Sequence of chain 1.D:
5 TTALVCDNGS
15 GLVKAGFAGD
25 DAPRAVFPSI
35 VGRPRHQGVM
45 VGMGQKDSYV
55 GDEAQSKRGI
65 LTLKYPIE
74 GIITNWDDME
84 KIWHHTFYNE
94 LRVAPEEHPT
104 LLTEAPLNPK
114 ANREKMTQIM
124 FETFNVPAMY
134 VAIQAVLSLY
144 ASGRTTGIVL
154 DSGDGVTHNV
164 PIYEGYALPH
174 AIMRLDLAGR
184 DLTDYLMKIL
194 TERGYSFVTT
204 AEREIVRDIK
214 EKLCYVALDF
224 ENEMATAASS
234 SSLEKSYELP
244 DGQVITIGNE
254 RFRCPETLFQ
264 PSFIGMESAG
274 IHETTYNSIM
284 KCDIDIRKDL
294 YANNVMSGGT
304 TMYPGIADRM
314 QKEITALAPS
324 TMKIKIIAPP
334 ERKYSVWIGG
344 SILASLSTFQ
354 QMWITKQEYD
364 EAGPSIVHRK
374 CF

Sequence of chain 1.C:
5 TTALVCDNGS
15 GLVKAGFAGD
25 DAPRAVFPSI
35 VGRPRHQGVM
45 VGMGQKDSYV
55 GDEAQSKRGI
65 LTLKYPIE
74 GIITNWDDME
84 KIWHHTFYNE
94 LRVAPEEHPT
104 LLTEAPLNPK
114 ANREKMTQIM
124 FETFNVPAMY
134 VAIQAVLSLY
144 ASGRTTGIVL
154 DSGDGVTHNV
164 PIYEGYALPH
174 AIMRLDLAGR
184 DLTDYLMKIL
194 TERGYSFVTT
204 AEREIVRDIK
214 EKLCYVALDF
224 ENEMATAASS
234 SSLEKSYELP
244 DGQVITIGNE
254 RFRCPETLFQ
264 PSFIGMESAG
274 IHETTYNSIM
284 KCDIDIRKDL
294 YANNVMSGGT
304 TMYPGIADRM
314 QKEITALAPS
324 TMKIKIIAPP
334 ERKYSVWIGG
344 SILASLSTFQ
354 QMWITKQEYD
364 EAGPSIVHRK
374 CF

Binding-site contacts:
Ligand atom C10 contacts residue ILE248 of chain 1.B at 3.7 Å (hydrophobic).
Ligand atom C41 contacts residue ILE75 of chain 1.C at 3.8 Å (hydrophobic).
Ligand atom N21 contacts residue ASP179 of chain 1.C at 2.8 Å (salt-bridge).
Ligand atom C13 contacts residue ILE287 of chain 1.D at 3.5 Å (hydrophobic).
Ligand atom C38 contacts residue GLY197 of chain 1.B at 3.7 Å.
Ligand atom O43 contacts residue PRO112 of chain 1.C at 3.8 Å.
Ligand atom C10 contacts residue LEU242 of chain 1.B at 3.4 Å (hydrophobic).
Ligand atom N37 contacts residue GLY197 of chain 1.B at 2.7 Å (h-bond).
Ligand atom O48 contacts residue GLY197 of chain 1.B at 3.8 Å.
Ligand atom C19 contacts residue ASP179 of chain 1.C at 3.3 Å.
Ligand atom O48 contacts residue SER199 of chain 1.B at 3.0 Å (h-bond).
Ligand atom C12 contacts residue SER199 of chain 1.B at 3.4 Å.
Ligand atom C20 contacts residue ASP179 of chain 1.C at 3.5 Å.
Ligand atom C45 contacts residue ARG196 of chain 1.B at 3.5 Å.
Ligand atom C07 contacts residue TYR198 of chain 1.B at 3.5 Å (hydrophobic).
Ligand atom C32 contacts residue ILE75 of chain 1.C at 3.4 Å (hydrophobic).
Ligand atom C13 contacts residue GLU205 of chain 1.B at 3.8 Å.
Ligand atom N15 contacts residue SER199 of chain 1.B at 3.1 Å (h-bond).
Ligand atom C02 contacts residue GLN246 of chain 1.B at 3.6 Å.
Ligand atom C27 contacts residue ILE75 of chain 1.C at 3.6 Å (hydrophobic).
Ligand atom C12 contacts residue GLU205 of chain 1.B at 3.7 Å.
Ligand atom C30 contacts residue SER199 of chain 1.B at 3.5 Å.
Ligand atom C31 contacts residue ILE75 of chain 1.C at 3.4 Å (hydrophobic).
Ligand atom O43 contacts residue ALA114 of chain 1.C at 3.5 Å.
Ligand atom C36 contacts residue GLY197 of chain 1.B at 3.6 Å.
Ligand atom C35 contacts residue SER199 of chain 1.B at 3.6 Å.
Ligand atom N29 contacts residue ASP179 of chain 1.C at 3.0 Å (salt-bridge).
Ligand atom C34 contacts residue LEU110 of chain 1.C at 3.2 Å (hydrophobic).
Ligand atom C11 contacts residue SER199 of chain 1.B at 3.2 Å.
Ligand atom C33 contacts residue LEU110 of chain 1.C at 3.6 Å (hydrophobic).
Ligand atom C01 contacts residue ILE248 of chain 1.B at 3.5 Å (hydrophobic).
Ligand atom C11 contacts residue PHE200 of chain 1.B at 3.8 Å (hydrophobic).
Ligand atom C26 contacts residue ILE75 of chain 1.C at 3.8 Å (hydrophobic).
Ligand atom C31 contacts residue SER199 of chain 1.B at 3.7 Å.
Ligand atom C35 contacts residue ARG177 of chain 1.C at 3.7 Å.
Ligand atom C42 contacts residue PRO112 of chain 1.C at 3.8 Å (hydrophobic).
Ligand atom C01 contacts residue VAL247 of chain 1.B at 3.7 Å (hydrophobic).
Ligand atom C10 contacts residue PHE200 of chain 1.B at 3.4 Å (hydrophobic).
Ligand atom C01 contacts residue GLN246 of chain 1.B at 3.6 Å.
Ligand atom C25 contacts residue GLY197 of chain 1.B at 3.6 Å.

A protein and the small-molecule ligand that binds it are described below.
Small molecule (SMILES): C/C1=C\CC[C@H](C)OC(=O)C[C@H](c2ccc(O)cc2)NC(=O)[C@@H](Cc2c[nH]c3ccccc23)N(C)C(=O)[C@H](CCCCN)NC(=O)[C@@H](C)C1

Sequence of chain 1.B:
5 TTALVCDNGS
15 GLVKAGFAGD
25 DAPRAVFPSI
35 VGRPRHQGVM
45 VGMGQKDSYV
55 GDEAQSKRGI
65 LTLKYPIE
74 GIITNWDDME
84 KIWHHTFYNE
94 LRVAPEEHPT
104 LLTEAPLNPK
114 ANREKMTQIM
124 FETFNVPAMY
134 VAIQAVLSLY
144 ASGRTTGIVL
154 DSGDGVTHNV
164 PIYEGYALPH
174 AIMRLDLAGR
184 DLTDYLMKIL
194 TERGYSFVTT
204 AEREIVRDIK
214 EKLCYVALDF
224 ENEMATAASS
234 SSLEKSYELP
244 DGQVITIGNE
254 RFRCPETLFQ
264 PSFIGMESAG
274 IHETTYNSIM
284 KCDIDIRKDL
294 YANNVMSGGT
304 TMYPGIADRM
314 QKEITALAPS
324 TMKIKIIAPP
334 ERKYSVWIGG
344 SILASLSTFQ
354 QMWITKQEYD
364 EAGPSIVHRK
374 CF